Sequence of chain 1.H:
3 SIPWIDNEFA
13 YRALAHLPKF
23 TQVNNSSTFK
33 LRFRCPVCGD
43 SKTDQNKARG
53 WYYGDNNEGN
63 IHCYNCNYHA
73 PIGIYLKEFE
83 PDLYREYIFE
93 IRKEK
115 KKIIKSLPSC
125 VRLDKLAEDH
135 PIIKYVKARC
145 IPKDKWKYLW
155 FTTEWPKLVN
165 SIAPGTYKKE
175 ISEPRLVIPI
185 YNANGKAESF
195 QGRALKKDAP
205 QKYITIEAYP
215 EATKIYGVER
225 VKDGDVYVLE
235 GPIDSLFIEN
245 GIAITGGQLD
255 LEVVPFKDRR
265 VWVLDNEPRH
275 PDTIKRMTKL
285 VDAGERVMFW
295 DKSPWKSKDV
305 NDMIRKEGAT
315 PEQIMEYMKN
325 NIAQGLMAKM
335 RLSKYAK

Binding-site contacts:
Ligand atom N9 contacts residue HIS71 of chain 1.H at 3.6 Å.
Ligand atom N1 contacts residue HIS64 of chain 1.H at 3.9 Å.
Ligand atom O6 contacts residue ASN58 of chain 1.H at 2.6 Å (h-bond).
Ligand atom N7 contacts residue TRP53 of chain 1.H at 4.0 Å.
Ligand atom C5 contacts residue TYR66 of chain 1.H at 4.0 Å (hydrophobic).
Ligand atom C1' contacts residue HIS64 of chain 1.H at 3.7 Å.
Ligand atom C2 contacts residue TYR66 of chain 1.H at 3.4 Å (hydrophobic).
Ligand atom O4 contacts residue TYR55 of chain 1.H at 3.0 Å.
Ligand atom C4 contacts residue TYR66 of chain 1.H at 3.5 Å (hydrophobic).
Ligand atom N1 contacts residue TYR66 of chain 1.H at 4.0 Å.
Ligand atom C5 contacts residue TYR55 of chain 1.H at 3.7 Å (hydrophobic).
Ligand atom C4 contacts residue TRP53 of chain 1.H at 4.0 Å (hydrophobic).
Ligand atom O2 contacts residue HIS64 of chain 1.H at 3.3 Å.
Ligand atom C6 contacts residue TYR66 of chain 1.H at 3.8 Å (hydrophobic).
Ligand atom N3 contacts residue TYR66 of chain 1.H at 3.2 Å.
Ligand atom N4 contacts residue TRP53 of chain 1.H at 2.9 Å (h-bond).
Ligand atom C8 contacts residue HIS71 of chain 1.H at 3.1 Å.
Ligand atom O4' contacts residue TYR66 of chain 1.H at 3.5 Å.
Ligand atom C6 contacts residue ASN58 of chain 1.H at 3.7 Å.
Ligand atom N3 contacts residue HIS64 of chain 1.H at 3.9 Å.
Ligand atom O4 contacts residue ASN58 of chain 1.H at 2.8 Å (h-bond).
Ligand atom C2 contacts residue HIS64 of chain 1.H at 3.7 Å.
Ligand atom OP2 contacts residue TYR55 of chain 1.H at 4.0 Å.
Ligand atom N4 contacts residue TYR66 of chain 1.H at 3.2 Å.
Ligand atom C7 contacts residue TYR55 of chain 1.H at 3.4 Å (hydrophobic).
Ligand atom OP2 contacts residue TYR55 of chain 1.H at 3.8 Å.
Ligand atom OP2 contacts residue TYR66 of chain 1.H at 3.2 Å (h-bond).
Ligand atom C4 contacts residue TYR55 of chain 1.H at 3.6 Å (hydrophobic).
Ligand atom O2 contacts residue TYR66 of chain 1.H at 3.5 Å.
Ligand atom OP2 contacts residue LYS32 of chain 1.H at 4.0 Å.
Ligand atom OP1 contacts residue LYS32 of chain 1.H at 3.6 Å.
Ligand atom C2 contacts residue HIS71 of chain 1.H at 3.9 Å.
Ligand atom C4 contacts residue HIS71 of chain 1.H at 4.1 Å.
Ligand atom C4 contacts residue ASN58 of chain 1.H at 4.0 Å.
Ligand atom N7 contacts residue HIS71 of chain 1.H at 3.2 Å (h-bond).
Ligand atom N3 contacts residue HIS71 of chain 1.H at 3.3 Å.
Ligand atom N7 contacts residue ASN62 of chain 1.H at 4.1 Å.
Ligand atom C1' contacts residue HIS71 of chain 1.H at 4.0 Å.
Ligand atom O2 contacts residue HIS71 of chain 1.H at 3.2 Å.
Ligand atom C5 contacts residue HIS71 of chain 1.H at 3.9 Å.

This small molecule binds to this protein.
Small molecule (SMILES): Cc1cn([C@H]2C[C@H](O[P](=O)(O)OC[C@H]3O[C@@H](n4cnc5c(=O)nc(N)[nH]c54)C[C@@H]3O)[C@@H](CO[P](=O)(O)O[C@H]3C[C@H](n4ccc(N)nc4=O)O[C@@H]3CO[P](=O)(O)O[C@H]3C[C@H](n4cnc5c(=O)nc(N)[nH]c54)O[C@@H]3CO[P](=O)(O)O[C@H]3C[C@H](n4cnc5c(=O)nc(N)[nH]c54)O[C@@H]3COP(=O)=O)O2)c(=O)[nH]c1=O